Binding-site contacts:
Ligand atom O3 contacts residue THR144 of chain 2.A at 3.2 Å (h-bond).
Ligand atom N1 contacts residue TYR217 of chain 2.A at 3.6 Å.
Ligand atom C3 contacts residue GLU191 of chain 2.A at 3.8 Å.
Ligand atom C1 contacts residue THR92 of chain 2.A at 3.4 Å.
Ligand atom O2 contacts residue TYR63 of chain 2.A at 3.5 Å.
Ligand atom C9 contacts residue THR194 of chain 2.A at 3.0 Å.
Ligand atom C9 contacts residue PRO90 of chain 2.A at 3.7 Å (hydrophobic).
Ligand atom N2 contacts residue TYR63 of chain 2.A at 3.5 Å (h-bond).
Ligand atom O2 contacts residue PRO90 of chain 2.A at 3.8 Å.
Ligand atom C7 contacts residue THR144 of chain 2.A at 3.4 Å.
Ligand atom C9 contacts residue TYR217 of chain 2.A at 3.3 Å (hydrophobic).
Ligand atom N1 contacts residue PRO90 of chain 2.A at 2.9 Å (h-bond).
Ligand atom O6 contacts residue PRO90 of chain 2.A at 3.2 Å.
Ligand atom O5 contacts residue ASN174 of chain 2.A at 3.3 Å (h-bond).
Ligand atom C6 contacts residue ALA143 of chain 2.A at 3.5 Å (hydrophobic).
Ligand atom C9 contacts residue PHE18 of chain 2.A at 3.9 Å (hydrophobic).
Ligand atom O2 contacts residue THR92 of chain 2.A at 3.0 Å (h-bond).
Ligand atom O2 contacts residue ARG97 of chain 2.A at 2.7 Å (salt-bridge).
Ligand atom O3 contacts residue GLY142 of chain 2.A at 3.5 Å.
Ligand atom N1 contacts residue THR92 of chain 2.A at 2.8 Å (h-bond).
Ligand atom N1 contacts residue GLU191 of chain 2.A at 2.6 Å (salt-bridge).
Ligand atom O1 contacts residue ALA143 of chain 2.A at 2.6 Å (h-bond).
Ligand atom O4 contacts residue GLU191 of chain 2.A at 3.5 Å.
Ligand atom C2 contacts residue TYR63 of chain 2.A at 3.8 Å (hydrophobic).
Ligand atom O6 contacts residue TYR63 of chain 2.A at 2.6 Å (h-bond).
Ligand atom C6 contacts residue THR92 of chain 2.A at 3.7 Å.
Ligand atom C6 contacts residue ARG97 of chain 2.A at 3.3 Å.
Ligand atom O1 contacts residue ARG97 of chain 2.A at 2.7 Å (salt-bridge).
Ligand atom O5 contacts residue THR194 of chain 2.A at 3.8 Å.
Ligand atom C5 contacts residue TYR63 of chain 2.A at 3.8 Å (hydrophobic).
Ligand atom C8 contacts residue GLU15 of chain 2.A at 3.9 Å.
Ligand atom O1 contacts residue GLY142 of chain 2.A at 3.2 Å.
Ligand atom C5 contacts residue GLU15 of chain 2.A at 3.3 Å.
Ligand atom N2 contacts residue GLU15 of chain 2.A at 3.9 Å.
Ligand atom C1 contacts residue GLU191 of chain 2.A at 3.5 Å.
Ligand atom O3 contacts residue ALA143 of chain 2.A at 3.1 Å (h-bond).
Ligand atom C6 contacts residue TYR63 of chain 2.A at 3.7 Å (hydrophobic).
Ligand atom O4 contacts residue THR144 of chain 2.A at 2.6 Å (h-bond).
Ligand atom O1 contacts residue TYR63 of chain 2.A at 3.4 Å.
Ligand atom O2 contacts residue LEU91 of chain 2.A at 3.8 Å.

This protein binds this small molecule.
Small molecule (SMILES): CN(O)C(=O)CC[C@H](C[C@H](N)C(=O)O)C(=O)O

Sequence of chain 2.A:
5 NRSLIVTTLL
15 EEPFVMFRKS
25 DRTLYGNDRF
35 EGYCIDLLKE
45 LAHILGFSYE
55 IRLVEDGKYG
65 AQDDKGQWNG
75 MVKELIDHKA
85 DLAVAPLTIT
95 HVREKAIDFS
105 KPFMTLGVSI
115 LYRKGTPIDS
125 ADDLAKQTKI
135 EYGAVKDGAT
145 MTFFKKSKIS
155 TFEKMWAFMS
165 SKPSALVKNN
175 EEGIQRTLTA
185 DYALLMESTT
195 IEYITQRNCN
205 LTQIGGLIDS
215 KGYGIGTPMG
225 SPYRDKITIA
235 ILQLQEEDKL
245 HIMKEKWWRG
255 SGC